Binding-site contacts:
Ligand atom OP2 contacts residue ARG70 of chain 4.S at 2.5 Å (salt-bridge).
Ligand atom C6 contacts residue PHE149 of chain 5.Q at 3.4 Å (hydrophobic).
Ligand atom O2 contacts residue TYR196 of chain 5.Q at 3.2 Å.
Ligand atom O3' contacts residue ASP113 of chain 5.O at 3.6 Å (salt-bridge).
Ligand atom O5' contacts residue ARG112 of chain 5.O at 3.5 Å.
Ligand atom C5' contacts residue LYS120 of chain 5.O at 3.5 Å.
Ligand atom C6 contacts residue CYS19 of chain 5.Q at 3.7 Å (hydrophobic).
Ligand atom C2' contacts residue TYR196 of chain 5.Q at 3.0 Å (hydrophobic).
Ligand atom C4 contacts residue PHE149 of chain 5.Q at 3.5 Å (hydrophobic).
Ligand atom OP2 contacts residue LYS120 of chain 5.O at 3.4 Å (salt-bridge).
Ligand atom C5 contacts residue TYR198 of chain 5.Q at 3.5 Å (hydrophobic).
Ligand atom C1' contacts residue ARG80 of chain 5.O at 3.7 Å.
Ligand atom N1 contacts residue PHE149 of chain 5.Q at 3.4 Å.
Ligand atom C3' contacts residue TYR196 of chain 5.Q at 3.1 Å (hydrophobic).
Ligand atom OP1 contacts residue ARG119 of chain 5.O at 3.5 Å.
Ligand atom C2 contacts residue PHE149 of chain 5.Q at 3.4 Å (hydrophobic).
Ligand atom C5' contacts residue ASP113 of chain 5.O at 3.7 Å.
Ligand atom O3' contacts residue LEU118 of chain 5.O at 3.5 Å (h-bond).
Ligand atom P contacts residue TYR196 of chain 5.Q at 3.5 Å.
Ligand atom OP1 contacts residue ASP113 of chain 5.O at 2.9 Å (salt-bridge).
Ligand atom N4 contacts residue SER60 of chain 5.Q at 3.5 Å (h-bond).
Ligand atom C5' contacts residue ARG112 of chain 5.O at 3.6 Å.
Ligand atom C5 contacts residue PHE149 of chain 5.Q at 3.4 Å (hydrophobic).
Ligand atom OP1 contacts residue LYS120 of chain 5.O at 2.9 Å (salt-bridge).
Ligand atom N3 contacts residue PHE149 of chain 5.Q at 3.5 Å.
Ligand atom C2 contacts residue TYR196 of chain 5.Q at 3.7 Å (hydrophobic).
Ligand atom OP1 contacts residue ARG112 of chain 5.O at 2.9 Å (salt-bridge).
Ligand atom O4' contacts residue ARG80 of chain 5.O at 3.4 Å (salt-bridge).
Ligand atom OP2 contacts residue TYR62 of chain 5.Q at 2.8 Å (h-bond).
Ligand atom C2' contacts residue ASN218 of chain 4.S at 3.5 Å.
Ligand atom OP2 contacts residue TYR196 of chain 5.Q at 2.8 Å (h-bond).
Ligand atom N6 contacts residue PHE149 of chain 5.Q at 3.6 Å.
Ligand atom O3' contacts residue TYR196 of chain 5.Q at 2.9 Å (h-bond).
Ligand atom OP2 contacts residue ARG194 of chain 5.Q at 3.1 Å (salt-bridge).
Ligand atom OP2 contacts residue ASN218 of chain 4.S at 3.1 Å (h-bond).
Ligand atom C5' contacts residue ARG70 of chain 4.S at 3.4 Å.
Ligand atom C2' contacts residue CYS19 of chain 5.Q at 3.7 Å (hydrophobic).
Ligand atom N4 contacts residue LYS59 of chain 5.Q at 3.6 Å.
Ligand atom N3 contacts residue TYR196 of chain 5.Q at 3.6 Å.
Ligand atom O4' contacts residue GLN116 of chain 5.O at 3.5 Å (h-bond).

A protein and the small-molecule ligand that binds it are described below.
Small molecule (SMILES): Nc1ccn([C@H]2C[C@H](O[P](=O)(O)OC[C@H]3O[C@@H](n4cnc5c(N)ncnc54)C[C@@H]3O[P](=O)(O)OC[C@H]3O[C@@H](n4cnc5c(N)ncnc54)C[C@@H]3O[P](=O)(O)OC[C@H]3O[C@@H](n4ccc(N)nc4=O)C[C@@H]3O[P](=O)(O)OC[C@H]3O[C@@H](n4ccc(N)nc4=O)C[C@@H]3O[P](=O)(O)OC[C@H]3O[C@@H](n4cnc5c(N)ncnc54)C[C@@H]3O[P](=O)(O)OC[C@H]3O[C@@H](n4ccc(N)nc4=O)C[C@@H]3O)[C@@H](COP(=O)=O)O2)c(=O)n1

Sequence of chain 5.O:
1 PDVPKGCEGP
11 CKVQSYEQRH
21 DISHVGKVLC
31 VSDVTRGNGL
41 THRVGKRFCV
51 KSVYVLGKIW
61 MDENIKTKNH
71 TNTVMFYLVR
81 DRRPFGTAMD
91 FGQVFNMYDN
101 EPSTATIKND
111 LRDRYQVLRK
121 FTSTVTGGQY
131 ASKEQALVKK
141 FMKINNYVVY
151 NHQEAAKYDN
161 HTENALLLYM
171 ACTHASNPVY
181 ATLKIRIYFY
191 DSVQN

Sequence of chain 5.Q:
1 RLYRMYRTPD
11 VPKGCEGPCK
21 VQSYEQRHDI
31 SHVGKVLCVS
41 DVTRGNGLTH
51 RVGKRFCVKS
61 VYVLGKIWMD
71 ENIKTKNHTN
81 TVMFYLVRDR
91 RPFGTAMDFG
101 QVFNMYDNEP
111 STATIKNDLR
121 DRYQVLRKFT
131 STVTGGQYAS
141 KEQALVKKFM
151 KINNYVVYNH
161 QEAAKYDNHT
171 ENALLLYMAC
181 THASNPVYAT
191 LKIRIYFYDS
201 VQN

Sequence of chain 4.S:
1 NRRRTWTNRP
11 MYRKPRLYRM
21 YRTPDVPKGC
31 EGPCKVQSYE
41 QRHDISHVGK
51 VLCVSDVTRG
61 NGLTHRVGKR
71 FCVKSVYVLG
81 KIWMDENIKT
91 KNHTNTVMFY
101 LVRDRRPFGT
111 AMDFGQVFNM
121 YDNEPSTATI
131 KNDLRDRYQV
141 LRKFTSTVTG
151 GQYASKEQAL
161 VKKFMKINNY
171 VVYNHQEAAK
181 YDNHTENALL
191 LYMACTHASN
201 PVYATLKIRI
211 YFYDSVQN